Sequence of chain 2.A:
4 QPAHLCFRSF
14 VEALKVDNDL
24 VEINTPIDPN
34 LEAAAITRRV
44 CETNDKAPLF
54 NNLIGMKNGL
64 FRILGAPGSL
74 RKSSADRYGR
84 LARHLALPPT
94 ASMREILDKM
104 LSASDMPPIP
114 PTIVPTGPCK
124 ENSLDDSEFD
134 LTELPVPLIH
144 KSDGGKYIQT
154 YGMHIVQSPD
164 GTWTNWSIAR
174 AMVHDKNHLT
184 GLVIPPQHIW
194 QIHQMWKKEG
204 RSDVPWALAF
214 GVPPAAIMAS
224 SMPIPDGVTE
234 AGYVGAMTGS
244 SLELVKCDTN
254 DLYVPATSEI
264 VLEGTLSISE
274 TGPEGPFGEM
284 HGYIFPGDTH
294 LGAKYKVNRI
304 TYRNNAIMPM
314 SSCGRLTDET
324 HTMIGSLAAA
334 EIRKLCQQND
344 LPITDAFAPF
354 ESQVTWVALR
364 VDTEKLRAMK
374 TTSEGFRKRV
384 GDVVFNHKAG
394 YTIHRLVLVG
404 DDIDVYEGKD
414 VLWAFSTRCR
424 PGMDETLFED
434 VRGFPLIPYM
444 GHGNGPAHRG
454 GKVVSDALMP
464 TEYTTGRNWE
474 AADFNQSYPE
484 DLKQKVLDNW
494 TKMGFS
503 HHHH

A protein and the small-molecule ligand that binds it are described below.
Small molecule (SMILES): CC1=C(C(=O)O)[C@@H]2CC(C)(C)c3c(C)c(C)cc4c3N2[C@@]12C(=O)NC(=O)N=C2N4C[C@H](O)[C@H](O)[C@H](O)COP(=O)(O)O

Binding-site contacts:
Ligand atom C26 contacts residue BYN1 of chain 2.C at 1.5 Å.
Ligand atom C11 contacts residue BYN1 of chain 2.C at 0.4 Å.
Ligand atom O7 contacts residue BYN1 of chain 2.C at 0.2 Å (h-bond).
Ligand atom C1 contacts residue BYN1 of chain 2.C at 1.1 Å.
Ligand atom O1 contacts residue BYN1 of chain 2.C at 1.9 Å (h-bond).
Ligand atom C13 contacts residue BYN1 of chain 2.C at 0.5 Å.
Ligand atom C12 contacts residue BYN1 of chain 2.C at 0.2 Å.
Ligand atom P1 contacts residue BYN1 of chain 2.C at 0.2 Å.
Ligand atom O10 contacts residue BYN1 of chain 2.C at 2.3 Å (h-bond).
Ligand atom O4 contacts residue BYN1 of chain 2.C at 0.2 Å (h-bond).
Ligand atom O2 contacts residue BYN1 of chain 2.C at 0.4 Å (h-bond).
Ligand atom C8 contacts residue BYN1 of chain 2.C at 0.2 Å.
Ligand atom C14 contacts residue BYN1 of chain 2.C at 0.2 Å.
Ligand atom O9 contacts residue BYN1 of chain 2.C at 0.2 Å (h-bond).
Ligand atom C20 contacts residue BYN1 of chain 2.C at 0.1 Å.
Ligand atom N4 contacts residue BYN1 of chain 2.C at 0.5 Å (h-bond).
Ligand atom N2 contacts residue BYN1 of chain 2.C at 0.8 Å (h-bond).
Ligand atom C21 contacts residue BYN1 of chain 2.C at 0.1 Å.
Ligand atom C2 contacts residue BYN1 of chain 2.C at 0.5 Å.
Ligand atom O8 contacts residue BYN1 of chain 2.C at 0.2 Å (h-bond).
Ligand atom C9 contacts residue BYN1 of chain 2.C at 0.4 Å.
Ligand atom C17 contacts residue BYN1 of chain 2.C at 0.2 Å.
Ligand atom C23 contacts residue BYN1 of chain 2.C at 1.3 Å.
Ligand atom C18 contacts residue BYN1 of chain 2.C at 0.2 Å.
Ligand atom O6 contacts residue BYN1 of chain 2.C at 0.2 Å (h-bond).
Ligand atom C10 contacts residue BYN1 of chain 2.C at 0.5 Å.
Ligand atom C7 contacts residue BYN1 of chain 2.C at 0.2 Å.
Ligand atom N3 contacts residue BYN1 of chain 2.C at 0.2 Å (h-bond).
Ligand atom C24 contacts residue BYN1 of chain 2.C at 0.3 Å.
Ligand atom C16 contacts residue BYN1 of chain 2.C at 0.2 Å.
Ligand atom O5 contacts residue BYN1 of chain 2.C at 0.1 Å (h-bond).
Ligand atom C3 contacts residue BYN1 of chain 2.C at 0.9 Å.
Ligand atom N1 contacts residue BYN1 of chain 2.C at 0.8 Å (h-bond).
Ligand atom C15 contacts residue BYN1 of chain 2.C at 0.2 Å.
Ligand atom C4 contacts residue BYN1 of chain 2.C at 0.7 Å.
Ligand atom O3 contacts residue BYN1 of chain 2.C at 0.2 Å (h-bond).
Ligand atom C6 contacts residue BYN1 of chain 2.C at 0.4 Å.
Ligand atom C5 contacts residue BYN1 of chain 2.C at 0.2 Å.
Ligand atom C22 contacts residue BYN1 of chain 2.C at 0.3 Å.
Ligand atom C19 contacts residue BYN1 of chain 2.C at 0.3 Å.